This protein binds this small molecule.
Small molecule (SMILES): CC(=O)N[C@@H]1[C@@H](O)[C@H](O)[C@@H](CO)O[C@H]1O

Sequence of chain 1.E:
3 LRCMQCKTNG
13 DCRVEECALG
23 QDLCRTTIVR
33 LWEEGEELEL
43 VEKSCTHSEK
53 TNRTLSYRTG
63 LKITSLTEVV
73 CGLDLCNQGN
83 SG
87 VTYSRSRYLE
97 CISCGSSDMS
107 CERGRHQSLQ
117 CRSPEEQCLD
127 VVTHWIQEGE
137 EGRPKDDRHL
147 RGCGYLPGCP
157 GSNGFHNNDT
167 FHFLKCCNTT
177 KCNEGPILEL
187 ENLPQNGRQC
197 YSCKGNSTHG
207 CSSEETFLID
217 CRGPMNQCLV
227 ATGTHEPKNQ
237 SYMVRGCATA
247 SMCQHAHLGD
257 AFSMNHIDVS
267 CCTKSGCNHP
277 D

Binding-site contacts:
Ligand atom O5 contacts residue ASN174 of chain 1.E at 2.5 Å (h-bond).
Ligand atom C2 contacts residue ASN174 of chain 1.E at 1.9 Å.
Ligand atom O7 contacts residue ASN174 of chain 1.E at 2.8 Å (h-bond).
Ligand atom C3 contacts residue ASN174 of chain 1.E at 3.3 Å.
Ligand atom C7 contacts residue ASN174 of chain 1.E at 2.8 Å.
Ligand atom C4 contacts residue ASN174 of chain 1.E at 4.0 Å.
Ligand atom C8 contacts residue ASN174 of chain 1.E at 4.2 Å.
Ligand atom C1 contacts residue ASN174 of chain 1.E at 1.4 Å.
Ligand atom C5 contacts residue ASN174 of chain 1.E at 3.6 Å.
Ligand atom N2 contacts residue ASN174 of chain 1.E at 2.2 Å (h-bond).
Ligand atom O7 contacts residue GLN123 of chain 1.E at 4.2 Å.
Ligand atom O3 contacts residue ASN174 of chain 1.E at 4.2 Å.